A protein and the small-molecule ligand that binds it are described below.
Small molecule (SMILES): CC(=O)N[C@@H]1[C@@H](O)[C@H](O)[C@@H](CO)O[C@H]1O

Sequence of chain 1.C:
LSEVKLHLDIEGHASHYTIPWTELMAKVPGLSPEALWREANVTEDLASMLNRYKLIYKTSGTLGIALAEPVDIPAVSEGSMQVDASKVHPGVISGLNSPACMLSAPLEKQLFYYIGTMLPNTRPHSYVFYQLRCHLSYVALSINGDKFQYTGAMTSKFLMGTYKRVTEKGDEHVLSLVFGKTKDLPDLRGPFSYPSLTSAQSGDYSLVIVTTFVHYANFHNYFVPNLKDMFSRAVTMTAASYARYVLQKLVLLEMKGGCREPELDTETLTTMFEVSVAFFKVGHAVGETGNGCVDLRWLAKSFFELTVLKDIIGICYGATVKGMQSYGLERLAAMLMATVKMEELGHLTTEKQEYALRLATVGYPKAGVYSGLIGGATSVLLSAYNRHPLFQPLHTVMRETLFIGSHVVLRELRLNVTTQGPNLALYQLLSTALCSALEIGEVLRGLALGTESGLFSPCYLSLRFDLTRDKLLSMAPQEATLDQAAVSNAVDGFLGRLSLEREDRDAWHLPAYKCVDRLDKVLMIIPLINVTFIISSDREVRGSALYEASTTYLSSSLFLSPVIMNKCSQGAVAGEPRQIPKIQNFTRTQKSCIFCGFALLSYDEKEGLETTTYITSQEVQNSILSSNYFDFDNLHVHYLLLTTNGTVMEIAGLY

Binding-site contacts:
Ligand atom O6 contacts residue ASN532 of chain 1.C at 4.3 Å.
Ligand atom C3 contacts residue ASN532 of chain 1.C at 3.9 Å.
Ligand atom C8 contacts residue ILE531 of chain 1.C at 3.4 Å (hydrophobic).
Ligand atom O7 contacts residue ASN532 of chain 1.C at 4.1 Å.
Ligand atom O5 contacts residue ASN532 of chain 1.C at 2.2 Å (h-bond).
Ligand atom C5 contacts residue ASN532 of chain 1.C at 3.6 Å.
Ligand atom C4 contacts residue ASN532 of chain 1.C at 4.2 Å.
Ligand atom C7 contacts residue ASN532 of chain 1.C at 3.9 Å.
Ligand atom C7 contacts residue ILE531 of chain 1.C at 3.8 Å (hydrophobic).
Ligand atom N2 contacts residue ILE531 of chain 1.C at 4.3 Å.
Ligand atom C1 contacts residue ASN532 of chain 1.C at 1.4 Å.
Ligand atom O7 contacts residue ILE531 of chain 1.C at 4.3 Å.
Ligand atom N2 contacts residue ASN532 of chain 1.C at 3.2 Å (h-bond).
Ligand atom O6 contacts residue MET567 of chain 1.C at 4.2 Å.
Ligand atom O5 contacts residue MET567 of chain 1.C at 4.1 Å.
Ligand atom C2 contacts residue ASN532 of chain 1.C at 2.6 Å.